Sequence of chain 1.A:
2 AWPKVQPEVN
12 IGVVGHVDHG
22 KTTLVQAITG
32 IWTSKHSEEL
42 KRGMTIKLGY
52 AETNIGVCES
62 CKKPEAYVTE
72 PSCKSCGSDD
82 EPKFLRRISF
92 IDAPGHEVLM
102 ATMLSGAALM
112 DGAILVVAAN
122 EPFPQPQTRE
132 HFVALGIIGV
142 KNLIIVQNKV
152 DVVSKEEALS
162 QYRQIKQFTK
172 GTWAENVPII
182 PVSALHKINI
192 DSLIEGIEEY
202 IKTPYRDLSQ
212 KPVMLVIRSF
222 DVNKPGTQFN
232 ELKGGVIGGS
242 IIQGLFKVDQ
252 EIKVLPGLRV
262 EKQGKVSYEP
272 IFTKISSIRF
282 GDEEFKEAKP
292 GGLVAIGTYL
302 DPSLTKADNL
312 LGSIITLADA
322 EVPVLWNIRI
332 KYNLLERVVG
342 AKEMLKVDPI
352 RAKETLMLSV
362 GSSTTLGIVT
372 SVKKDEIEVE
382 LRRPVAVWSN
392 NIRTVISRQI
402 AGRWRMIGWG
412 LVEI

The small molecule below binds the protein below.
Small molecule (SMILES): Nc1nc2c(ncn2[C@@H]2O[C@H](CO[P](=O)(O)O[P](=O)(O)NP(=O)(O)O)[C@@H](O)[C@H]2O)c(=O)[nH]1

Binding-site contacts:
Ligand atom N2 contacts residue SER278 of chain 1.A at 2.9 Å (h-bond).
Ligand atom N1 contacts residue SER278 of chain 1.A at 2.8 Å (h-bond).
Ligand atom N7 contacts residue VAL223 of chain 1.A at 4.0 Å.
Ligand atom C6 contacts residue ARG280 of chain 1.A at 3.3 Å.
Ligand atom O6 contacts residue LYS234 of chain 1.A at 3.0 Å.
Ligand atom C6 contacts residue SER278 of chain 1.A at 3.9 Å.
Ligand atom O1G contacts residue ASP283 of chain 1.A at 3.1 Å (salt-bridge).
Ligand atom C5 contacts residue ARG280 of chain 1.A at 3.4 Å.
Ligand atom O6 contacts residue ARG280 of chain 1.A at 3.2 Å (salt-bridge).
Ligand atom C6 contacts residue LYS234 of chain 1.A at 4.0 Å.
Ligand atom C4' contacts residue PHE221 of chain 1.A at 3.7 Å (hydrophobic).
Ligand atom N2 contacts residue ARG280 of chain 1.A at 3.7 Å.
Ligand atom O3' contacts residue ALA296 of chain 1.A at 4.0 Å.
Ligand atom PA contacts residue LYS225 of chain 1.A at 4.0 Å.
Ligand atom C2 contacts residue SER278 of chain 1.A at 3.3 Å.
Ligand atom N7 contacts residue ARG280 of chain 1.A at 3.3 Å (salt-bridge).
Ligand atom N3 contacts residue VAL237 of chain 1.A at 3.8 Å.
Ligand atom O5' contacts residue VAL223 of chain 1.A at 4.1 Å.
Ligand atom C2 contacts residue ARG280 of chain 1.A at 3.7 Å.
Ligand atom N2 contacts residue ALA296 of chain 1.A at 2.9 Å (h-bond).
Ligand atom O4' contacts residue VAL223 of chain 1.A at 3.5 Å.
Ligand atom C2 contacts residue ALA296 of chain 1.A at 3.9 Å (hydrophobic).
Ligand atom N2 contacts residue ILE279 of chain 1.A at 3.9 Å.
Ligand atom O1A contacts residue VAL223 of chain 1.A at 3.9 Å.
Ligand atom O1B contacts residue LYS36 of chain 1.A at 3.7 Å.
Ligand atom C8 contacts residue VAL223 of chain 1.A at 3.6 Å (hydrophobic).
Ligand atom O2A contacts residue LYS225 of chain 1.A at 2.7 Å (salt-bridge).
Ligand atom N2 contacts residue GLY298 of chain 1.A at 3.4 Å (h-bond).
Ligand atom N1 contacts residue ARG280 of chain 1.A at 3.5 Å (salt-bridge).
Ligand atom N2 contacts residue ILE297 of chain 1.A at 4.1 Å.
Ligand atom N3 contacts residue ARG280 of chain 1.A at 3.7 Å.
Ligand atom N9 contacts residue VAL223 of chain 1.A at 3.9 Å.
Ligand atom C4 contacts residue ARG280 of chain 1.A at 3.6 Å.
Ligand atom O2' contacts residue GLY282 of chain 1.A at 3.0 Å (h-bond).
Ligand atom O4' contacts residue PHE221 of chain 1.A at 3.9 Å.
Ligand atom N3 contacts residue ALA296 of chain 1.A at 3.4 Å.
Ligand atom C1' contacts residue ALA296 of chain 1.A at 3.7 Å (hydrophobic).
Ligand atom C8 contacts residue ARG280 of chain 1.A at 3.6 Å.
Ligand atom O4' contacts residue VAL237 of chain 1.A at 4.0 Å.
Ligand atom C5' contacts residue VAL223 of chain 1.A at 4.0 Å (hydrophobic).